Sequence of chain 56.B:
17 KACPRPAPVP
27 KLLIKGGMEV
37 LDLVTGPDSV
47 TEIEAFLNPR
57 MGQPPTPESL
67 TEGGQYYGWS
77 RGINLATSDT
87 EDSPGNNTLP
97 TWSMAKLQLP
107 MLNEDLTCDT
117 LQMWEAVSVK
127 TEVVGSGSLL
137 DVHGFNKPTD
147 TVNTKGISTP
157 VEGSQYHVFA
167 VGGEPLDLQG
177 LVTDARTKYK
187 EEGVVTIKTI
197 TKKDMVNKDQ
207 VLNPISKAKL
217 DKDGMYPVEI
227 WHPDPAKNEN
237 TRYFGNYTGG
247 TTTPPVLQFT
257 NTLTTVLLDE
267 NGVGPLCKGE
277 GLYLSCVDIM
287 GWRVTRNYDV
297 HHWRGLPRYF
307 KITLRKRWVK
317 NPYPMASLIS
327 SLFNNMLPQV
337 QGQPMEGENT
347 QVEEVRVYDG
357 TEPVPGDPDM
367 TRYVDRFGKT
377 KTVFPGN

Sequence of chain 56.A:
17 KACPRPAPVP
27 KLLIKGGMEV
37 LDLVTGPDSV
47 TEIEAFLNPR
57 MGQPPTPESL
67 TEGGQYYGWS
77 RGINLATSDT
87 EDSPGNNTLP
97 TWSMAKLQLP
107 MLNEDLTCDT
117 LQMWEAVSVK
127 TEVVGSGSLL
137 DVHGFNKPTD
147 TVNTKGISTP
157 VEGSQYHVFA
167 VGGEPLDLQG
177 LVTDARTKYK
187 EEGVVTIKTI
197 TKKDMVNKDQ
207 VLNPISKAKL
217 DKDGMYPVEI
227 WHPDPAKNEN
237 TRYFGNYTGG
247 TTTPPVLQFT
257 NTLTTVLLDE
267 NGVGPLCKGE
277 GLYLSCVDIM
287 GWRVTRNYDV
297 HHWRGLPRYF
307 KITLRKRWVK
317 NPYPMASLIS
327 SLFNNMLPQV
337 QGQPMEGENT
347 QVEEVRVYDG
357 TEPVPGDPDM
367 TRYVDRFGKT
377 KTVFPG

Binding-site contacts:
Ligand atom O8 contacts residue TYR72 of chain 56.A at 3.9 Å.
Ligand atom C5 contacts residue TYR72 of chain 56.A at 3.7 Å (hydrophobic).
Ligand atom O4 contacts residue TYR72 of chain 56.A at 4.2 Å.
Ligand atom C6 contacts residue TYR72 of chain 56.A at 3.9 Å (hydrophobic).
Ligand atom O10 contacts residue ASN293 of chain 56.A at 4.3 Å.
Ligand atom O1B contacts residue ARG77 of chain 56.A at 3.0 Å (salt-bridge).
Ligand atom C3 contacts residue ARG77 of chain 56.A at 3.8 Å.
Ligand atom C10 contacts residue TYR72 of chain 56.A at 3.8 Å (hydrophobic).
Ligand atom C1 contacts residue TYR72 of chain 56.A at 4.1 Å (hydrophobic).
Ligand atom O1A contacts residue GLY78 of chain 56.A at 3.4 Å (h-bond).
Ligand atom C4 contacts residue HIS298 of chain 56.A at 3.6 Å.
Ligand atom C4 contacts residue TYR72 of chain 56.A at 3.7 Å (hydrophobic).
Ligand atom O4 contacts residue HIS298 of chain 56.A at 2.7 Å (h-bond).
Ligand atom C3 contacts residue GLY78 of chain 56.A at 3.7 Å.
Ligand atom O4 contacts residue VAL296 of chain 56.A at 3.7 Å.
Ligand atom C5 contacts residue ASN93 of chain 56.A at 3.6 Å.
Ligand atom C6 contacts residue THR94 of chain 56.A at 3.9 Å.
Ligand atom N5 contacts residue TYR72 of chain 56.A at 2.9 Å (h-bond).
Ligand atom O4 contacts residue GLY78 of chain 56.A at 3.3 Å.
Ligand atom O8 contacts residue ARG77 of chain 56.A at 3.3 Å (salt-bridge).
Ligand atom O4 contacts residue THR291 of chain 56.A at 3.5 Å.
Ligand atom O1B contacts residue TYR72 of chain 56.A at 4.1 Å.
Ligand atom O6 contacts residue ASN93 of chain 56.A at 2.9 Å (h-bond).
Ligand atom C1 contacts residue GLY78 of chain 56.A at 4.2 Å.
Ligand atom O1A contacts residue TYR72 of chain 56.A at 3.7 Å.
Ligand atom C11 contacts residue ASP85 of chain 56.B at 3.5 Å.
Ligand atom O4 contacts residue ASN80 of chain 56.A at 4.1 Å.
Ligand atom C3 contacts residue HIS298 of chain 56.A at 4.1 Å.
Ligand atom C6 contacts residue ASN93 of chain 56.A at 3.1 Å.
Ligand atom C11 contacts residue TYR72 of chain 56.A at 3.9 Å (hydrophobic).
Ligand atom C4 contacts residue VAL296 of chain 56.A at 4.2 Å (hydrophobic).
Ligand atom O4 contacts residue ILE79 of chain 56.A at 3.7 Å.
Ligand atom C1 contacts residue ARG77 of chain 56.A at 3.5 Å.
Ligand atom C4 contacts residue ARG77 of chain 56.A at 4.3 Å.
Ligand atom C4 contacts residue GLY78 of chain 56.A at 3.6 Å.
Ligand atom O3 contacts residue GLY78 of chain 56.A at 3.6 Å.
Ligand atom C3 contacts residue GLY78 of chain 56.A at 4.2 Å.
Ligand atom O1A contacts residue ARG77 of chain 56.A at 3.1 Å.
Ligand atom C2 contacts residue GLY78 of chain 56.A at 4.1 Å.
Ligand atom C3 contacts residue VAL296 of chain 56.A at 3.4 Å (hydrophobic).

This protein binds this small molecule.
Small molecule (SMILES): CC(=O)N[C@H]1[C@H]([C@H](O)[C@H](O)CO)O[C@@](O[C@H]2[C@@H](O)[C@@H](CO)O[C@@H](O[C@H]3[C@H](O)[C@@H](O)[C@H](O)O[C@@H]3CO)[C@@H]2O)(C(=O)O)C[C@@H]1O